Sequence of chain 1.B:
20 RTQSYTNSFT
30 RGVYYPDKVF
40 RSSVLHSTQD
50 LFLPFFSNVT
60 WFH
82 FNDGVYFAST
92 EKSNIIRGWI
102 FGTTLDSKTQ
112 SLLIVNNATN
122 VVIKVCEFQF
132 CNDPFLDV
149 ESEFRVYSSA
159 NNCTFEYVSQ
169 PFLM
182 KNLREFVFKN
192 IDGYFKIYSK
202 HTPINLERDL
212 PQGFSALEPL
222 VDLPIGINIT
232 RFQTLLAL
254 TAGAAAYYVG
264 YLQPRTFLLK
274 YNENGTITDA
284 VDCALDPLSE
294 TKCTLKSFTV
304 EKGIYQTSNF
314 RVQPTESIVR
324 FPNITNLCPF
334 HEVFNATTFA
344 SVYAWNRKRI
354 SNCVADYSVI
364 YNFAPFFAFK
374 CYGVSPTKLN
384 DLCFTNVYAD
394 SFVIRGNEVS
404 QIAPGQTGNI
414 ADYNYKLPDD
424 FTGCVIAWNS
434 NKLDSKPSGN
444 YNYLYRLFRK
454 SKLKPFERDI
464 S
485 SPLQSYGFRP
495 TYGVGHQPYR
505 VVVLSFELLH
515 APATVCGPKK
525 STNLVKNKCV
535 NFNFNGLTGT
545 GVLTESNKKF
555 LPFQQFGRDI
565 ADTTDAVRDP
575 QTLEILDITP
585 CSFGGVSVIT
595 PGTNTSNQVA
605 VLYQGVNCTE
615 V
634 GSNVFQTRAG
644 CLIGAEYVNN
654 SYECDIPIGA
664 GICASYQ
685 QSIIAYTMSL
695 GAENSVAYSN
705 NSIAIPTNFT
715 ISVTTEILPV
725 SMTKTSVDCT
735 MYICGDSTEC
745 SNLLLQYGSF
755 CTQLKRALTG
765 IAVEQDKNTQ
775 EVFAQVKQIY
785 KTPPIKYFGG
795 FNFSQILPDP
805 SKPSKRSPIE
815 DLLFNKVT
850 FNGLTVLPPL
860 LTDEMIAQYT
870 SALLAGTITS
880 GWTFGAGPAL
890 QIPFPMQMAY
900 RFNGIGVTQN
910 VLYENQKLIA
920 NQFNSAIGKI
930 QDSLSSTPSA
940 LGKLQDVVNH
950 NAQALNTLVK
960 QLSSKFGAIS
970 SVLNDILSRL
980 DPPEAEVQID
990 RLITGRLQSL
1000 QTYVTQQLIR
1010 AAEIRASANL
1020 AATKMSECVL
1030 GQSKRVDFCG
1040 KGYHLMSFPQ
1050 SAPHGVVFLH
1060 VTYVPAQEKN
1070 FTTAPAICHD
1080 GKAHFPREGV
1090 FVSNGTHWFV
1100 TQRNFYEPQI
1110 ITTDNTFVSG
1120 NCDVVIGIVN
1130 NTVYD

A protein and the small-molecule ligand that binds it are described below.
Small molecule (SMILES): CC(=O)N[C@H]1[C@H](O[C@H]2[C@H](O)[C@@H](NC(C)=O)CO[C@@H]2CO)O[C@H](CO)[C@@H](O)[C@@H]1O

Binding-site contacts:
Ligand atom N2 contacts residue ASN712 of chain 1.B at 2.9 Å (h-bond).
Ligand atom C8 contacts residue LEU917 of chain 1.B at 3.8 Å (hydrophobic).
Ligand atom O7 contacts residue ASN712 of chain 1.B at 4.4 Å.
Ligand atom C5 contacts residue ASN712 of chain 1.B at 3.7 Å.
Ligand atom C8 contacts residue ASN920 of chain 1.B at 4.4 Å.
Ligand atom C5 contacts residue LEU917 of chain 1.B at 4.1 Å (hydrophobic).
Ligand atom C2 contacts residue ASN712 of chain 1.B at 2.5 Å.
Ligand atom O7 contacts residue GLN1066 of chain 1.B at 4.5 Å.
Ligand atom C7 contacts residue ASN712 of chain 1.B at 3.9 Å.
Ligand atom C1 contacts residue GLN1066 of chain 1.B at 4.3 Å.
Ligand atom O7 contacts residue LEU917 of chain 1.B at 3.4 Å.
Ligand atom C4 contacts residue LEU917 of chain 1.B at 4.3 Å (hydrophobic).
Ligand atom C3 contacts residue ASN712 of chain 1.B at 3.8 Å.
Ligand atom O5 contacts residue GLN1066 of chain 1.B at 4.2 Å.
Ligand atom C1 contacts residue ASN712 of chain 1.B at 1.4 Å.
Ligand atom N2 contacts residue LEU917 of chain 1.B at 4.2 Å.
Ligand atom O4 contacts residue LEU917 of chain 1.B at 3.6 Å.
Ligand atom C4 contacts residue ASN712 of chain 1.B at 4.2 Å.
Ligand atom C7 contacts residue LEU917 of chain 1.B at 3.5 Å (hydrophobic).
Ligand atom C5 contacts residue GLN921 of chain 1.B at 4.2 Å.
Ligand atom O5 contacts residue ASN712 of chain 1.B at 2.4 Å (h-bond).
Ligand atom C6 contacts residue GLN921 of chain 1.B at 3.9 Å.
Ligand atom C2 contacts residue GLN1066 of chain 1.B at 4.5 Å.